Binding-site contacts:
Ligand atom N2 contacts residue VAL42 of chain 1.B at 3.7 Å.
Ligand atom C77 contacts residue CYS21 of chain 1.I at 1.7 Å (hydrophobic).
Ligand atom N3 contacts residue ALA44 of chain 1.B at 4.0 Å.
Ligand atom O6 contacts residue GLU63 of chain 1.I at 3.9 Å.
Ligand atom N2 contacts residue GLU63 of chain 1.I at 2.9 Å (salt-bridge).
Ligand atom C7 contacts residue CYS21 of chain 1.I at 2.7 Å (hydrophobic).
Ligand atom N3 contacts residue ILE45 of chain 1.B at 3.2 Å (h-bond).
Ligand atom C6 contacts residue HIS62 of chain 1.I at 3.9 Å.
Ligand atom N2 contacts residue ALA44 of chain 1.B at 3.9 Å.
Ligand atom N77 contacts residue ASP28 of chain 1.I at 2.6 Å (salt-bridge).
Ligand atom C6 contacts residue LEU61 of chain 1.I at 3.6 Å (hydrophobic).
Ligand atom N9 contacts residue GLU46 of chain 1.B at 2.8 Å (salt-bridge).
Ligand atom C8 contacts residue TYR90 of chain 1.I at 3.3 Å (hydrophobic).
Ligand atom N1 contacts residue GLU63 of chain 1.I at 2.9 Å (salt-bridge).
Ligand atom C5 contacts residue CYS21 of chain 1.I at 4.0 Å (hydrophobic).
Ligand atom N1 contacts residue ILE45 of chain 1.B at 3.4 Å.
Ligand atom C5 contacts residue ILE45 of chain 1.B at 3.6 Å (hydrophobic).
Ligand atom C8 contacts residue GLU46 of chain 1.B at 3.3 Å.
Ligand atom C5 contacts residue LEU61 of chain 1.I at 3.9 Å (hydrophobic).
Ligand atom O6 contacts residue HIS62 of chain 1.I at 3.0 Å.
Ligand atom C8 contacts residue CYS21 of chain 1.I at 3.0 Å (hydrophobic).
Ligand atom N9 contacts residue ILE45 of chain 1.B at 4.0 Å.
Ligand atom N77 contacts residue HIS62 of chain 1.I at 4.0 Å.
Ligand atom N1 contacts residue LEU61 of chain 1.I at 3.9 Å.
Ligand atom N3 contacts residue GLU46 of chain 1.B at 4.0 Å.
Ligand atom N9 contacts residue TYR90 of chain 1.I at 4.0 Å.
Ligand atom C8 contacts residue ILE23 of chain 1.I at 3.8 Å (hydrophobic).
Ligand atom N2 contacts residue LEU43 of chain 1.B at 3.1 Å (h-bond).
Ligand atom C4 contacts residue ILE45 of chain 1.B at 3.4 Å (hydrophobic).
Ligand atom N9 contacts residue ILE23 of chain 1.I at 3.9 Å.
Ligand atom C77 contacts residue ASP28 of chain 1.I at 3.6 Å.
Ligand atom C2 contacts residue GLU63 of chain 1.I at 3.7 Å.
Ligand atom C6 contacts residue GLU63 of chain 1.I at 3.8 Å.
Ligand atom N2 contacts residue ILE45 of chain 1.B at 3.6 Å.
Ligand atom C2 contacts residue ILE45 of chain 1.B at 3.3 Å (hydrophobic).
Ligand atom O6 contacts residue LEU61 of chain 1.I at 3.7 Å.
Ligand atom N77 contacts residue CYS21 of chain 1.I at 2.6 Å (h-bond).
Ligand atom C4 contacts residue GLU46 of chain 1.B at 3.8 Å.
Ligand atom C6 contacts residue ILE45 of chain 1.B at 3.6 Å (hydrophobic).
Ligand atom C7 contacts residue TYR90 of chain 1.I at 3.9 Å (hydrophobic).

Sequence of chain 1.I:
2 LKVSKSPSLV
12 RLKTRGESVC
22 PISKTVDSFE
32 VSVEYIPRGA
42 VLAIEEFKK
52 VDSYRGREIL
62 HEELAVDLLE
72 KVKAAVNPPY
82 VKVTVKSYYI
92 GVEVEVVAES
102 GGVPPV

This protein binds this small molecule.
Small molecule (SMILES): [H]/N=C\c1c[nH]c2nc(N)[nH]c(=O)c12

Sequence of chain 1.B:
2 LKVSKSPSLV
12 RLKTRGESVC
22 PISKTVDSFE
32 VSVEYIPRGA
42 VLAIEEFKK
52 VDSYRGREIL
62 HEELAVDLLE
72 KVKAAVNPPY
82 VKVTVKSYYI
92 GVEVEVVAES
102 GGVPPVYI